Sequence of chain 2.E:
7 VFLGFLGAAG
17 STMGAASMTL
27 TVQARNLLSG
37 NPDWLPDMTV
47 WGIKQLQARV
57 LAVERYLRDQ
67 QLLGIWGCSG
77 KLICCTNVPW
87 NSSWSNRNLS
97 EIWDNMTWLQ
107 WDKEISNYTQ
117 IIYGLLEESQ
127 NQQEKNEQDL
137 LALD

Binding-site contacts:
Ligand atom C4 contacts residue ASN87 of chain 2.E at 4.2 Å.
Ligand atom O5 contacts residue SER89 of chain 2.E at 3.4 Å (h-bond).
Ligand atom C3 contacts residue ASN87 of chain 2.E at 3.8 Å.
Ligand atom C1 contacts residue SER89 of chain 2.E at 3.4 Å.
Ligand atom O7 contacts residue ASN87 of chain 2.E at 3.1 Å (h-bond).
Ligand atom C2 contacts residue ASN87 of chain 2.E at 2.5 Å.
Ligand atom C1 contacts residue ASN87 of chain 2.E at 1.4 Å.
Ligand atom O5 contacts residue ASN87 of chain 2.E at 2.3 Å (h-bond).
Ligand atom C7 contacts residue ASN87 of chain 2.E at 3.2 Å.
Ligand atom C8 contacts residue ASN87 of chain 2.E at 4.1 Å.
Ligand atom N2 contacts residue ASN87 of chain 2.E at 2.9 Å (h-bond).
Ligand atom C5 contacts residue SER89 of chain 2.E at 4.2 Å.
Ligand atom O5 contacts residue TRP90 of chain 2.E at 4.5 Å.
Ligand atom C5 contacts residue ASN87 of chain 2.E at 3.6 Å.
Ligand atom O6 contacts residue ILE117 of chain 2.E at 4.2 Å.

A protein and the small-molecule ligand that binds it are described below.
Small molecule (SMILES): CC(=O)N[C@@H]1[C@@H](O)[C@H](O)[C@@H](CO)O[C@H]1O